Binding-site contacts:
Ligand atom C2 contacts residue ILE109 of chain 1.A at 3.6 Å (hydrophobic).
Ligand atom C31 contacts residue SER113 of chain 1.A at 3.8 Å.
Ligand atom C2 contacts residue SER75 of chain 1.A at 3.8 Å.
Ligand atom C18 contacts residue SER116 of chain 1.A at 3.5 Å.
Ligand atom C14 contacts residue TRP124 of chain 1.A at 3.7 Å (hydrophobic).
Ligand atom O25 contacts residue HIS143 of chain 1.A at 2.6 Å (h-bond).
Ligand atom O34 contacts residue SER116 of chain 1.A at 2.8 Å (h-bond).
Ligand atom C31 contacts residue ARG112 of chain 1.A at 3.4 Å.
Ligand atom C31 contacts residue SER75 of chain 1.A at 3.7 Å.
Ligand atom C26 contacts residue LEU242 of chain 1.A at 3.5 Å (hydrophobic).
Ligand atom O21 contacts residue LEU71 of chain 1.A at 3.4 Å.
Ligand atom O34 contacts residue SER113 of chain 1.A at 3.9 Å.
Ligand atom O34 contacts residue TYR32 of chain 1.A at 2.7 Å (h-bond).
Ligand atom C28 contacts residue ALA69 of chain 1.A at 3.7 Å (hydrophobic).
Ligand atom O25 contacts residue HIS235 of chain 1.A at 2.8 Å (h-bond).
Ligand atom C2 contacts residue LEU71 of chain 1.A at 3.8 Å (hydrophobic).
Ligand atom C19 contacts residue VAL138 of chain 1.A at 3.8 Å (hydrophobic).
Ligand atom C1 contacts residue ILE109 of chain 1.A at 3.7 Å (hydrophobic).
Ligand atom C16 contacts residue TRP124 of chain 1.A at 3.6 Å (hydrophobic).
Ligand atom O20 contacts residue HIS143 of chain 1.A at 3.5 Å (h-bond).
Ligand atom C19 contacts residue HIS143 of chain 1.A at 3.8 Å.
Ligand atom C3 contacts residue LEU71 of chain 1.A at 3.6 Å (hydrophobic).
Ligand atom C15 contacts residue TYR133 of chain 1.A at 3.7 Å (hydrophobic).
Ligand atom C32 contacts residue SER116 of chain 1.A at 3.8 Å.
Ligand atom C18 contacts residue TRP124 of chain 1.A at 3.8 Å (hydrophobic).
Ligand atom C23 contacts residue HIS143 of chain 1.A at 3.3 Å.
Ligand atom C32 contacts residue TYR32 of chain 1.A at 3.5 Å (hydrophobic).
Ligand atom C13 contacts residue VAL72 of chain 1.A at 3.5 Å (hydrophobic).
Ligand atom C19 contacts residue LEU147 of chain 1.A at 3.8 Å (hydrophobic).
Ligand atom C15 contacts residue VAL138 of chain 1.A at 3.6 Å (hydrophobic).
Ligand atom C32 contacts residue TYR36 of chain 1.A at 3.6 Å (hydrophobic).
Ligand atom C4 contacts residue LEU71 of chain 1.A at 3.8 Å (hydrophobic).
Ligand atom C17 contacts residue SER113 of chain 1.A at 3.8 Å.
Ligand atom O33 contacts residue SER75 of chain 1.A at 2.6 Å (h-bond).
Ligand atom O33 contacts residue ARG112 of chain 1.A at 3.0 Å (salt-bridge).
Ligand atom O21 contacts residue SER75 of chain 1.A at 3.6 Å (h-bond).
Ligand atom C31 contacts residue ILE109 of chain 1.A at 3.8 Å (hydrophobic).
Ligand atom C11 contacts residue VAL138 of chain 1.A at 3.9 Å (hydrophobic).
Ligand atom C14 contacts residue VAL138 of chain 1.A at 3.8 Å (hydrophobic).
Ligand atom C18 contacts residue CYS126 of chain 1.A at 3.5 Å (hydrophobic).

This small molecule binds to this protein.
Small molecule (SMILES): CCC(CC)(c1ccc(OC[C@H](O)C(C)(C)C)c(C)c1)c1ccc(O[C@@H](CO)CCO)c(C)c1

Sequence of chain 1.A:
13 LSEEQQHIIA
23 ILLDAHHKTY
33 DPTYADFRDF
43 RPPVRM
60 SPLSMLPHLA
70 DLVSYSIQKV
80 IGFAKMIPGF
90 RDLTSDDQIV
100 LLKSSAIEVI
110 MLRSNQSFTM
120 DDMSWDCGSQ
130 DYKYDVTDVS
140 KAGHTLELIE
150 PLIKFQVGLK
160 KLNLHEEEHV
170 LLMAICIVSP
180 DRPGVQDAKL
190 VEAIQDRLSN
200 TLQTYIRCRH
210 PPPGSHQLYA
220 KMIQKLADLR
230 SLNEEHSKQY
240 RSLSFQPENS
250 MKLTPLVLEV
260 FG